Binding-site contacts:
Ligand atom O3 contacts residue LYS369 of chain 2.A at 3.1 Å (salt-bridge).
Ligand atom C3 contacts residue LEU360 of chain 2.A at 3.8 Å (hydrophobic).
Ligand atom O1P contacts residue LYS327 of chain 2.A at 3.7 Å.
Ligand atom C2 contacts residue LEU360 of chain 2.A at 3.5 Å (hydrophobic).
Ligand atom O1P contacts residue THR326 of chain 2.A at 3.0 Å (h-bond).
Ligand atom C3 contacts residue ASP356 of chain 2.A at 3.5 Å.
Ligand atom O1P contacts residue GLN325 of chain 2.A at 3.4 Å (h-bond).
Ligand atom C7 contacts residue LYS489 of chain 2.A at 3.1 Å.
Ligand atom C3 contacts residue LYS369 of chain 2.A at 3.5 Å.
Ligand atom C6 contacts residue LYS373 of chain 2.A at 3.4 Å.
Ligand atom O1P contacts residue GLY324 of chain 2.A at 2.5 Å (h-bond).
Ligand atom C6 contacts residue LYS412 of chain 2.A at 3.6 Å.
Ligand atom O5 contacts residue LYS369 of chain 2.A at 3.0 Å (salt-bridge).
Ligand atom O1P contacts residue SER323 of chain 2.A at 3.1 Å (h-bond).
Ligand atom C6 contacts residue LYS489 of chain 2.A at 3.5 Å.
Ligand atom P contacts residue GLY324 of chain 2.A at 3.3 Å.
Ligand atom O3P contacts residue LYS373 of chain 2.A at 3.0 Å.
Ligand atom C5 contacts residue NAI1 of chain 2.E at 3.7 Å.
Ligand atom O4 contacts residue ASP438 of chain 2.A at 2.5 Å (salt-bridge).
Ligand atom O4 contacts residue LYS412 of chain 2.A at 3.8 Å.
Ligand atom C2 contacts residue ASP356 of chain 2.A at 3.5 Å.
Ligand atom O5 contacts residue LYS489 of chain 2.A at 2.9 Å (salt-bridge).
Ligand atom O1 contacts residue LYS373 of chain 2.A at 3.8 Å.
Ligand atom C1 contacts residue ILE402 of chain 2.A at 3.2 Å (hydrophobic).
Ligand atom O3P contacts residue LYS489 of chain 2.A at 3.7 Å.
Ligand atom O3 contacts residue NAI1 of chain 2.E at 3.2 Å (h-bond).
Ligand atom P contacts residue THR326 of chain 2.A at 3.4 Å.
Ligand atom O5 contacts residue LYS373 of chain 2.A at 3.8 Å.
Ligand atom C5 contacts residue LYS489 of chain 2.A at 3.4 Å.
Ligand atom C2 contacts residue LEU352 of chain 2.A at 3.3 Å (hydrophobic).
Ligand atom O2P contacts residue GLN325 of chain 2.A at 2.5 Å (h-bond).
Ligand atom O3P contacts residue THR326 of chain 2.A at 2.6 Å (h-bond).
Ligand atom C1 contacts residue LEU352 of chain 2.A at 3.7 Å (hydrophobic).
Ligand atom O1 contacts residue ILE402 of chain 2.A at 3.7 Å.
Ligand atom C1 contacts residue LEU360 of chain 2.A at 3.6 Å (hydrophobic).
Ligand atom O3P contacts residue GLN325 of chain 2.A at 3.4 Å.
Ligand atom O2P contacts residue GLY324 of chain 2.A at 3.0 Å.
Ligand atom O2P contacts residue LYS412 of chain 2.A at 3.0 Å (salt-bridge).
Ligand atom P contacts residue GLN325 of chain 2.A at 3.3 Å.
Ligand atom O3 contacts residue ASP356 of chain 2.A at 2.5 Å (salt-bridge).

This small molecule binds to this protein.
Small molecule (SMILES): O=P(O)(O)/C=C/[C@@H](O)[C@@H](O)[C@H](O)CCO

Sequence of chain 2.A:
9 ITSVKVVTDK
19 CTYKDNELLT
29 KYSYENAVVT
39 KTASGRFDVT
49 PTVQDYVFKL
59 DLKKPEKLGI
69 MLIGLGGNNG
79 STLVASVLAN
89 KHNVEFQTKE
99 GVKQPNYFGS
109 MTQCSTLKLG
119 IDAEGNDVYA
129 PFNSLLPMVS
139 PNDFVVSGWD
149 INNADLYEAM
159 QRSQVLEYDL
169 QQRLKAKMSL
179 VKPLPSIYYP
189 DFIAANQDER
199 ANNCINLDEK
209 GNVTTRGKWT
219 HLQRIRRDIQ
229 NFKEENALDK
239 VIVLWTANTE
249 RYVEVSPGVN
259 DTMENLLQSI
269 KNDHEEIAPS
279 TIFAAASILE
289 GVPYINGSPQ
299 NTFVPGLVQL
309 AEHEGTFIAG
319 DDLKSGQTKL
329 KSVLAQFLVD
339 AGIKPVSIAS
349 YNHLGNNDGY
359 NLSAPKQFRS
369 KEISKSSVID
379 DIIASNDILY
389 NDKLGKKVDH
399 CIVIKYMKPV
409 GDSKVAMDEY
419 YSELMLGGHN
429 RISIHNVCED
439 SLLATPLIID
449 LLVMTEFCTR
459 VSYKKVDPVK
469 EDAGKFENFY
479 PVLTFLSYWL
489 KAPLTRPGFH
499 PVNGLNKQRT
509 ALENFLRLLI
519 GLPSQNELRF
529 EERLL